Binding-site contacts:
Ligand atom N1 contacts residue HIS95 of chain 1.A at 3.1 Å (h-bond).
Ligand atom O1B contacts residue GLY20 of chain 1.A at 3.0 Å.
Ligand atom O4' contacts residue GLY18 of chain 1.A at 3.4 Å.
Ligand atom O1G contacts residue ASP164 of chain 1.A at 3.0 Å (salt-bridge).
Ligand atom C2 contacts residue HIS95 of chain 1.A at 3.4 Å.
Ligand atom O2G contacts residue ASP164 of chain 1.A at 2.9 Å (salt-bridge).
Ligand atom N3B contacts residue MG1 of chain 1.D at 3.2 Å.
Ligand atom N6 contacts residue ALA42 of chain 1.A at 3.5 Å.
Ligand atom PG contacts residue MG1 of chain 1.D at 2.9 Å.
Ligand atom PA contacts residue MG1 of chain 1.C at 3.4 Å.
Ligand atom PG contacts residue ASP164 of chain 1.A at 3.0 Å.
Ligand atom N3B contacts residue MG1 of chain 1.C at 2.4 Å.
Ligand atom O2G contacts residue MG1 of chain 1.C at 2.1 Å.
Ligand atom N6 contacts residue THR92 of chain 1.A at 3.5 Å (h-bond).
Ligand atom O3G contacts residue ARG21 of chain 1.A at 3.0 Å (salt-bridge).
Ligand atom O1B contacts residue ALA23 of chain 1.A at 3.1 Å (h-bond).
Ligand atom N6 contacts residue ALA93 of chain 1.A at 2.8 Å (h-bond).
Ligand atom O2G contacts residue ASP146 of chain 1.A at 3.4 Å (salt-bridge).
Ligand atom O2A contacts residue ASN151 of chain 1.A at 3.1 Å (h-bond).
Ligand atom O2B contacts residue ASP164 of chain 1.A at 3.0 Å (salt-bridge).
Ligand atom PG contacts residue MG1 of chain 1.C at 2.7 Å.
Ligand atom O2A contacts residue ASP164 of chain 1.A at 2.8 Å (salt-bridge).
Ligand atom N3B contacts residue GLY20 of chain 1.A at 3.4 Å.
Ligand atom O2B contacts residue LYS44 of chain 1.A at 3.2 Å (salt-bridge).
Ligand atom O3' contacts residue SER150 of chain 1.A at 2.7 Å (h-bond).
Ligand atom N3B contacts residue ASP164 of chain 1.A at 3.0 Å (salt-bridge).
Ligand atom O1B contacts residue ARG21 of chain 1.A at 3.3 Å (salt-bridge).
Ligand atom O2B contacts residue MG1 of chain 1.D at 2.2 Å.
Ligand atom O1G contacts residue MG1 of chain 1.D at 1.9 Å.
Ligand atom O1A contacts residue ASP164 of chain 1.A at 3.4 Å.
Ligand atom O2G contacts residue ASN151 of chain 1.A at 3.2 Å (h-bond).
Ligand atom O1B contacts residue PHE22 of chain 1.A at 3.1 Å (h-bond).
Ligand atom O2' contacts residue ASN99 of chain 1.A at 2.9 Å (h-bond).
Ligand atom O5' contacts residue VAL25 of chain 1.A at 3.5 Å.
Ligand atom PB contacts residue MG1 of chain 1.D at 3.3 Å.
Ligand atom O2A contacts residue MG1 of chain 1.C at 2.0 Å.
Ligand atom O3A contacts residue LYS44 of chain 1.A at 3.3 Å (salt-bridge).
Ligand atom O2G contacts residue LYS148 of chain 1.A at 3.1 Å (salt-bridge).
Ligand atom O1A contacts residue LYS44 of chain 1.A at 2.8 Å (salt-bridge).
Ligand atom PB contacts residue ASP164 of chain 1.A at 3.4 Å.

The protein below binds the small molecule below.
Small molecule (SMILES): Nc1ncnc2c1ncn2[C@@H]1O[C@H](CO[P](=O)(O)O[P](=O)(O)NP(=O)(O)O)[C@@H](O)[C@H]1O

Sequence of chain 1.A:
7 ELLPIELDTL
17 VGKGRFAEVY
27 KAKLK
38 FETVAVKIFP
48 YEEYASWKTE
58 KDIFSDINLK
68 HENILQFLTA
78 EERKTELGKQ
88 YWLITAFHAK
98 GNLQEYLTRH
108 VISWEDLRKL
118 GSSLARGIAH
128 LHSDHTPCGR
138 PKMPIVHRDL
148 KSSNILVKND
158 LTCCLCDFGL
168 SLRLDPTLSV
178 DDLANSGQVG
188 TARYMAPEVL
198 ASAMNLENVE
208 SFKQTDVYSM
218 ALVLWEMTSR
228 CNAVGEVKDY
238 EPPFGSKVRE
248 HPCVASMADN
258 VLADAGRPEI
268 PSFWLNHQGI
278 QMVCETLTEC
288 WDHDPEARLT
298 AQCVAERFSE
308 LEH